Sequence of chain 1.B:
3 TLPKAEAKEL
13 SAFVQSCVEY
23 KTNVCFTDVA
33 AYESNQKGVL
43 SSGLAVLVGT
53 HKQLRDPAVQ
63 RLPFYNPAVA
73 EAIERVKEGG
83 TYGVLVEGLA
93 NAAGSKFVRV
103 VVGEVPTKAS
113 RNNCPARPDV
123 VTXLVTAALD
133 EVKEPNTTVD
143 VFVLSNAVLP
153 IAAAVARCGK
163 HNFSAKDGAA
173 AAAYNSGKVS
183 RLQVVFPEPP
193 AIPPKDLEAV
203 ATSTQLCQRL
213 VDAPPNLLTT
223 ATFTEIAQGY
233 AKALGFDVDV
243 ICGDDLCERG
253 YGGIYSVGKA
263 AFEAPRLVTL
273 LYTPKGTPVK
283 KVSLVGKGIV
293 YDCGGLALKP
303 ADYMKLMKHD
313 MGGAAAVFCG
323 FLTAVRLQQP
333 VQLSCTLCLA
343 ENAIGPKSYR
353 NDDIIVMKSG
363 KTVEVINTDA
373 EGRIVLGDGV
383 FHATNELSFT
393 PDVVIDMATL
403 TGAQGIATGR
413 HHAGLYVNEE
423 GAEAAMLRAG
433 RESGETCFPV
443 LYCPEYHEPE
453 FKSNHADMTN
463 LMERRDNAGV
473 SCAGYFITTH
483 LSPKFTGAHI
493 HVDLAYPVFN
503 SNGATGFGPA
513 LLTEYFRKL

The protein below binds the small molecule below.
Small molecule (SMILES): CCCCC[C@H](CC(=O)NO)C(=O)N[C@H](C(=O)N1CCC[C@H]1CO)C(C)C

Binding-site contacts:
Ligand atom O4 contacts residue MN1 of chain 1.K at 1.9 Å.
Ligand atom N1 contacts residue ASP371 of chain 1.B at 3.5 Å (salt-bridge).
Ligand atom N1 contacts residue LYS289 of chain 1.B at 3.7 Å.
Ligand atom N1 contacts residue MN1 of chain 1.K at 2.7 Å.
Ligand atom N14 contacts residue GLY404 of chain 1.B at 3.9 Å.
Ligand atom C3 contacts residue LYS301 of chain 1.B at 3.9 Å.
Ligand atom C8 contacts residue ASP371 of chain 1.B at 4.0 Å.
Ligand atom C5 contacts residue LEU402 of chain 1.B at 3.7 Å (hydrophobic).
Ligand atom C8 contacts residue ARG375 of chain 1.B at 3.9 Å.
Ligand atom C3 contacts residue ASP371 of chain 1.B at 3.5 Å.
Ligand atom O27 contacts residue GLY404 of chain 1.B at 3.3 Å.
Ligand atom O2 contacts residue MN1 of chain 1.J at 1.9 Å.
Ligand atom O4 contacts residue ASP294 of chain 1.B at 3.2 Å (salt-bridge).
Ligand atom N1 contacts residue GLU373 of chain 1.B at 3.9 Å.
Ligand atom C3 contacts residue MN1 of chain 1.K at 2.7 Å.
Ligand atom N1 contacts residue ASP294 of chain 1.B at 3.5 Å (salt-bridge).
Ligand atom N1 contacts residue LEU402 of chain 1.B at 3.1 Å (h-bond).
Ligand atom C26 contacts residue ILE408 of chain 1.B at 3.9 Å (hydrophobic).
Ligand atom C3 contacts residue LEU402 of chain 1.B at 3.9 Å (hydrophobic).
Ligand atom O4 contacts residue GLU373 of chain 1.B at 3.8 Å.
Ligand atom C3 contacts residue ASP294 of chain 1.B at 3.8 Å.
Ligand atom C10 contacts residue ASN369 of chain 1.B at 4.0 Å.
Ligand atom N1 contacts residue MN1 of chain 1.J at 3.0 Å.
Ligand atom O4 contacts residue ASP371 of chain 1.B at 2.4 Å (salt-bridge).
Ligand atom C3 contacts residue MN1 of chain 1.J at 3.8 Å.
Ligand atom O4 contacts residue MN1 of chain 1.J at 3.8 Å.
Ligand atom C8 contacts residue ALA372 of chain 1.B at 3.9 Å (hydrophobic).
Ligand atom O2 contacts residue ASP312 of chain 1.B at 3.8 Å.
Ligand atom O2 contacts residue LYS289 of chain 1.B at 3.0 Å (salt-bridge).
Ligand atom O2 contacts residue MN1 of chain 1.K at 1.9 Å.
Ligand atom O27 contacts residue ALA405 of chain 1.B at 3.2 Å (h-bond).
Ligand atom C9 contacts residue ALA372 of chain 1.B at 3.9 Å (hydrophobic).
Ligand atom O27 contacts residue ILE408 of chain 1.B at 3.5 Å.
Ligand atom C26 contacts residue ALA405 of chain 1.B at 3.8 Å (hydrophobic).
Ligand atom O2 contacts residue GLU373 of chain 1.B at 2.7 Å (salt-bridge).
Ligand atom O4 contacts residue LYS301 of chain 1.B at 3.0 Å (salt-bridge).
Ligand atom C11 contacts residue LEU463 of chain 1.B at 3.8 Å (hydrophobic).
Ligand atom C11 contacts residue ASN369 of chain 1.B at 3.5 Å.
Ligand atom O2 contacts residue ASP371 of chain 1.B at 3.1 Å (salt-bridge).
Ligand atom O2 contacts residue ASP294 of chain 1.B at 2.4 Å (salt-bridge).

Sequence of chain 1.C:
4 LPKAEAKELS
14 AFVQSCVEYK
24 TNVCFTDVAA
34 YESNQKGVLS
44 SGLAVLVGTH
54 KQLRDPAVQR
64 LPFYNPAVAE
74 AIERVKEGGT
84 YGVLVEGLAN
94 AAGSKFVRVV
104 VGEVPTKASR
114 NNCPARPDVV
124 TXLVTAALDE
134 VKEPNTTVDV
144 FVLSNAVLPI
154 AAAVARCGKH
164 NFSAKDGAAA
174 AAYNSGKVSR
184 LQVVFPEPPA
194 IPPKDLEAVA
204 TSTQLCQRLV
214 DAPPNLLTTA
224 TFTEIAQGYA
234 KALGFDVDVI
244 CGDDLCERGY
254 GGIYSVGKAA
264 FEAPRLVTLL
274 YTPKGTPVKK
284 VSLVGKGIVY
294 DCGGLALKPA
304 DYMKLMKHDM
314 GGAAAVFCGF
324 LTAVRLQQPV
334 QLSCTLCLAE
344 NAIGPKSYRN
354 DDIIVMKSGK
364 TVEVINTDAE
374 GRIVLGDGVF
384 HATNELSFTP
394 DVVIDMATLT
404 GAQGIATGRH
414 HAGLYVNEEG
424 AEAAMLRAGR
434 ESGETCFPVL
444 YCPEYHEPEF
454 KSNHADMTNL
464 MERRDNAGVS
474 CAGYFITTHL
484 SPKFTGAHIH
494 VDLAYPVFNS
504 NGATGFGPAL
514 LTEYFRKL